The protein below binds the small molecule below.
Small molecule (SMILES): Cc1[nH]nc2ccc(-c3cc(OC[C@@H](N)Cc4c[nH]c5ccccc45)cnc3-c3ccoc3)cc12

Sequence of chain 1.A:
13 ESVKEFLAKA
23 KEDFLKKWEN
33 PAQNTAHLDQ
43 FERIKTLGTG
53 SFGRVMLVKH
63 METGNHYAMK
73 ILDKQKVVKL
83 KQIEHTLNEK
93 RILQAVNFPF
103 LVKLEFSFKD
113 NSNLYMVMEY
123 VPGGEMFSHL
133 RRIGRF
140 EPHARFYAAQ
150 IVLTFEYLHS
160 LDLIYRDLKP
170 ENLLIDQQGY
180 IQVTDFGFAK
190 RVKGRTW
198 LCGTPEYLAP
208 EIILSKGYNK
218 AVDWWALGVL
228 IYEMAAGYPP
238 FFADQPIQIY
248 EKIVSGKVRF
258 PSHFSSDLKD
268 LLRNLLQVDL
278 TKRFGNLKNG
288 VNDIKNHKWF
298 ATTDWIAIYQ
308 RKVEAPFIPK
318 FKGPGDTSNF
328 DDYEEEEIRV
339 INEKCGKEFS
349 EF

Binding-site contacts:
Ligand atom N3 contacts residue ASN171 of chain 1.A at 2.5 Å (h-bond).
Ligand atom C8 contacts residue ALA70 of chain 1.A at 3.7 Å (hydrophobic).
Ligand atom C18 contacts residue GLY55 of chain 1.A at 3.3 Å.
Ligand atom C18 contacts residue PHE54 of chain 1.A at 3.2 Å (hydrophobic).
Ligand atom C4 contacts residue VAL104 of chain 1.A at 3.7 Å (hydrophobic).
Ligand atom C1 contacts residue PHE327 of chain 1.A at 3.6 Å (hydrophobic).
Ligand atom C20 contacts residue VAL57 of chain 1.A at 3.6 Å (hydrophobic).
Ligand atom N1 contacts residue LEU173 of chain 1.A at 3.4 Å.
Ligand atom C8 contacts residue LEU173 of chain 1.A at 3.6 Å (hydrophobic).
Ligand atom N1 contacts residue GLU121 of chain 1.A at 3.7 Å.
Ligand atom C28 contacts residue LYS72 of chain 1.A at 3.5 Å.
Ligand atom C16 contacts residue ASP184 of chain 1.A at 3.3 Å.
Ligand atom N1 contacts residue VAL123 of chain 1.A at 3.4 Å (h-bond).
Ligand atom C19 contacts residue ARG56 of chain 1.A at 3.6 Å.
Ligand atom N2 contacts residue ALA70 of chain 1.A at 3.5 Å.
Ligand atom O2 contacts residue MET120 of chain 1.A at 3.1 Å (h-bond).
Ligand atom C23 contacts residue LYS72 of chain 1.A at 3.4 Å.
Ligand atom C28 contacts residue MET120 of chain 1.A at 3.4 Å (hydrophobic).
Ligand atom C2 contacts residue LEU173 of chain 1.A at 3.4 Å (hydrophobic).
Ligand atom C2 contacts residue ALA70 of chain 1.A at 3.6 Å (hydrophobic).
Ligand atom C3 contacts residue ALA70 of chain 1.A at 3.6 Å (hydrophobic).
Ligand atom C27 contacts residue ALA70 of chain 1.A at 3.2 Å (hydrophobic).
Ligand atom C10 contacts residue THR183 of chain 1.A at 3.5 Å.
Ligand atom N1 contacts residue ALA70 of chain 1.A at 3.5 Å.
Ligand atom C27 contacts residue LYS72 of chain 1.A at 3.6 Å.
Ligand atom C27 contacts residue MET118 of chain 1.A at 3.4 Å (hydrophobic).
Ligand atom C19 contacts residue LYS72 of chain 1.A at 3.6 Å.
Ligand atom O2 contacts residue MET118 of chain 1.A at 3.6 Å (h-bond).
Ligand atom C13 contacts residue ASN171 of chain 1.A at 3.4 Å.
Ligand atom N3 contacts residue ASP184 of chain 1.A at 3.0 Å (salt-bridge).
Ligand atom C3 contacts residue GLU121 of chain 1.A at 3.7 Å.
Ligand atom N5 contacts residue LYS72 of chain 1.A at 2.9 Å (salt-bridge).
Ligand atom C5 contacts residue THR183 of chain 1.A at 3.7 Å.
Ligand atom C11 contacts residue ASP184 of chain 1.A at 3.5 Å.
Ligand atom C27 contacts residue MET120 of chain 1.A at 3.6 Å (hydrophobic).
Ligand atom C19 contacts residue GLY55 of chain 1.A at 3.1 Å.
Ligand atom N2 contacts residue GLU121 of chain 1.A at 2.8 Å (salt-bridge).
Ligand atom O1 contacts residue ASP184 of chain 1.A at 3.2 Å.
Ligand atom N2 contacts residue LEU173 of chain 1.A at 3.6 Å.
Ligand atom O2 contacts residue LYS72 of chain 1.A at 3.7 Å.